Binding-site contacts:
Ligand atom N3 contacts residue GLU54 of chain 2.D at 2.9 Å (salt-bridge).
Ligand atom O2' contacts residue THR55 of chain 2.D at 2.1 Å (h-bond).
Ligand atom OP2 contacts residue LYS40 of chain 1.D at 3.1 Å.
Ligand atom C2' contacts residue THR55 of chain 2.D at 3.2 Å.
Ligand atom O4' contacts residue ALA52 of chain 1.D at 3.3 Å.
Ligand atom N6 contacts residue GLU136 of chain 1.D at 3.2 Å (salt-bridge).
Ligand atom C4' contacts residue GLY42 of chain 1.D at 3.4 Å.
Ligand atom O2' contacts residue U1 of chain 2.B at 3.3 Å (h-bond).
Ligand atom C5' contacts residue LYS40 of chain 1.D at 3.3 Å.
Ligand atom C1' contacts residue THR98 of chain 1.D at 3.4 Å.
Ligand atom O2 contacts residue ALA51 of chain 2.D at 3.2 Å (h-bond).
Ligand atom O4' contacts residue SER43 of chain 1.D at 3.3 Å (h-bond).
Ligand atom O2' contacts residue ILE132 of chain 1.D at 3.2 Å (h-bond).
Ligand atom O2' contacts residue THR98 of chain 1.D at 2.7 Å (h-bond).
Ligand atom N3 contacts residue VAL99 of chain 1.D at 3.1 Å.
Ligand atom C1' contacts residue VAL99 of chain 1.D at 3.4 Å (hydrophobic).
Ligand atom N1 contacts residue GLU136 of chain 1.D at 2.6 Å (salt-bridge).
Ligand atom O2' contacts residue LYS40 of chain 1.D at 3.1 Å.
Ligand atom C2' contacts residue THR98 of chain 1.D at 3.3 Å.
Ligand atom C2 contacts residue GLU136 of chain 1.D at 3.0 Å.
Ligand atom O3' contacts residue U1 of chain 2.B at 3.2 Å (h-bond).
Ligand atom O4' contacts residue GLY42 of chain 1.D at 2.9 Å.
Ligand atom N2 contacts residue ALA130 of chain 1.D at 3.1 Å (h-bond).
Ligand atom O2' contacts residue PRO131 of chain 1.D at 2.1 Å (h-bond).
Ligand atom N6 contacts residue THR127 of chain 1.D at 2.8 Å (h-bond).
Ligand atom O4' contacts residue VAL41 of chain 1.D at 3.3 Å (h-bond).
Ligand atom N2 contacts residue GLU136 of chain 1.D at 2.5 Å (salt-bridge).
Ligand atom N3 contacts residue GLY100 of chain 1.D at 3.4 Å (h-bond).
Ligand atom O4' contacts residue PRO131 of chain 1.D at 3.0 Å (h-bond).
Ligand atom N3 contacts residue THR98 of chain 1.D at 2.8 Å (h-bond).
Ligand atom O5' contacts residue U7 of chain 3.B at 3.2 Å (h-bond).
Ligand atom O2 contacts residue ALA56 of chain 1.D at 3.4 Å.
Ligand atom C6 contacts residue THR127 of chain 1.D at 3.1 Å.
Ligand atom N1 contacts residue THR127 of chain 1.D at 2.8 Å (h-bond).
Ligand atom O2 contacts residue GLY100 of chain 1.D at 2.9 Å.
Ligand atom C6 contacts residue THR55 of chain 1.D at 3.4 Å.
Ligand atom C2 contacts residue GLY100 of chain 1.D at 3.3 Å.
Ligand atom O2 contacts residue THR55 of chain 2.D at 3.1 Å (h-bond).
Ligand atom N2 contacts residue ILE132 of chain 1.D at 3.2 Å (h-bond).
Ligand atom O2' contacts residue GLY42 of chain 1.D at 2.8 Å.

This protein binds this small molecule.
Small molecule (SMILES): Nc1nc(=O)c2ncn([C@@H]3O[C@H](CO[P](=O)(O)O[C@H]4[C@@H](O)[C@H](n5cnc6c(N)ncnc65)O[C@@H]4CO[P](=O)(O)O[C@H]4[C@@H](O)[C@H](n5ccc(=O)[nH]c5=O)O[C@@H]4CO[P](=O)(O)O[C@H]4[C@@H](O)[C@H](n5ccc(=O)[nH]c5=O)O[C@@H]4CO[P](=O)(O)O[C@H]4[C@@H](O)[C@H](n5ccc(=O)[nH]c5=O)O[C@@H]4CO)[C@@H](O[P](=O)(O)OC[C@H]4O[C@@H](n5ccc(=O)[nH]c5=O)[C@H](O)[C@@H]4O[P](=O)(O)OC[C@H]4O[C@@H](n5ccc(=O)[nH]c5=O)[C@H](O)[C@@H]4O)[C@H]3O)c2[nH]1

Sequence of chain 1.D:
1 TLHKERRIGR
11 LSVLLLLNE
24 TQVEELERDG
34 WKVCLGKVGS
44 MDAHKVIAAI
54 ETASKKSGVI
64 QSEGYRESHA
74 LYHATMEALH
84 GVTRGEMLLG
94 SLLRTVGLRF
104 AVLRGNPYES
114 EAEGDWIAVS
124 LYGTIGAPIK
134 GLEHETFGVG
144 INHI

Sequence of chain 2.D:
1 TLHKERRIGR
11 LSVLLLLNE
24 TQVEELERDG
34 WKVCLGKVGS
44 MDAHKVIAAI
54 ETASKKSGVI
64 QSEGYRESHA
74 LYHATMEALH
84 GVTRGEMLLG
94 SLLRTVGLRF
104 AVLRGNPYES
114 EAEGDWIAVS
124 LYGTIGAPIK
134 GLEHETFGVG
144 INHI